Sequence of chain 1.A:
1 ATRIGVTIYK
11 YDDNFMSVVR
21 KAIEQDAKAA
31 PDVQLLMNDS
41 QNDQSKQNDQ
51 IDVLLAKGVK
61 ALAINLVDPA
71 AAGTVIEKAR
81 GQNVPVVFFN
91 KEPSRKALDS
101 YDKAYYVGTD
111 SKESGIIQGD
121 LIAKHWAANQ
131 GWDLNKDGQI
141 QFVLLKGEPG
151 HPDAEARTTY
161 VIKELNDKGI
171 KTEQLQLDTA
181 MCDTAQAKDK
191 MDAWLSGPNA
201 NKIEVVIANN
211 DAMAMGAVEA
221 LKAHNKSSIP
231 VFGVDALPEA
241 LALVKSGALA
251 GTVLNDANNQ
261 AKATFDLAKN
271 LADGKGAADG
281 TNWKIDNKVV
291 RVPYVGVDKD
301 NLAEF

Binding-site contacts:
Ligand atom C3 contacts residue GLN41 of chain 1.A at 4.3 Å.
Ligand atom O4 contacts residue GLN41 of chain 1.A at 3.7 Å.
Ligand atom C5 contacts residue ASP12 of chain 1.A at 3.8 Å.
Ligand atom O4 contacts residue TYR11 of chain 1.A at 4.2 Å.
Ligand atom O4 contacts residue ASP39 of chain 1.A at 2.7 Å (salt-bridge).
Ligand atom O5 contacts residue ASP12 of chain 1.A at 4.3 Å.
Ligand atom O4 contacts residue ASP12 of chain 1.A at 4.1 Å.
Ligand atom C4 contacts residue GLN41 of chain 1.A at 4.1 Å.
Ligand atom C6 contacts residue ASP39 of chain 1.A at 3.5 Å.
Ligand atom C4 contacts residue ASP39 of chain 1.A at 3.4 Å.
Ligand atom O3 contacts residue GLN41 of chain 1.A at 3.3 Å.
Ligand atom O6 contacts residue ASP12 of chain 1.A at 3.6 Å.
Ligand atom C6 contacts residue ASP12 of chain 1.A at 4.1 Å.
Ligand atom C6 contacts residue TYR11 of chain 1.A at 4.2 Å (hydrophobic).
Ligand atom C5 contacts residue ASP39 of chain 1.A at 4.0 Å.

A protein and the small-molecule ligand that binds it are described below.
Small molecule (SMILES): OC[C@H]1O[C@@H](O)[C@H](O)[C@@H](O)[C@@H]1O